The small molecule below binds the protein below.
Small molecule (SMILES): CC(=O)N[C@@H]1[C@@H](O)[C@H](O)[C@@H](CO)O[C@H]1O

Sequence of chain 1.W:
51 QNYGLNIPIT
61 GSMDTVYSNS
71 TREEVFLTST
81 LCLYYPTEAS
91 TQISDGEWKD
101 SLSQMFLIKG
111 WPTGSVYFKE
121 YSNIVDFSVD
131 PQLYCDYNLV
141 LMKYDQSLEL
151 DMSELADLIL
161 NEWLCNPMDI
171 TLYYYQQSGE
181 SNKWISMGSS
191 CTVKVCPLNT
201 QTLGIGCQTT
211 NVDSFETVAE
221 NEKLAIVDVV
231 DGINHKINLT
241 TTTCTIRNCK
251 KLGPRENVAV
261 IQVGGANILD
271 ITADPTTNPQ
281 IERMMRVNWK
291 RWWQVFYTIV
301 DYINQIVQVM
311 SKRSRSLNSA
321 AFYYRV

Binding-site contacts:
Ligand atom C1 contacts residue ASN238 of chain 1.W at 1.4 Å.
Ligand atom C7 contacts residue THR171 of chain 1.W at 4.5 Å.
Ligand atom O6 contacts residue VAL212 of chain 1.W at 3.8 Å.
Ligand atom C1 contacts residue VAL212 of chain 1.W at 4.1 Å (hydrophobic).
Ligand atom C3 contacts residue ASN238 of chain 1.W at 3.8 Å.
Ligand atom O5 contacts residue VAL212 of chain 1.W at 3.4 Å.
Ligand atom O7 contacts residue THR171 of chain 1.W at 4.2 Å.
Ligand atom N2 contacts residue THR240 of chain 1.W at 4.4 Å.
Ligand atom C8 contacts residue ASN238 of chain 1.W at 4.3 Å.
Ligand atom C8 contacts residue THR171 of chain 1.W at 3.8 Å.
Ligand atom C6 contacts residue VAL212 of chain 1.W at 4.3 Å (hydrophobic).
Ligand atom O5 contacts residue ASN238 of chain 1.W at 2.4 Å (h-bond).
Ligand atom N2 contacts residue LEU239 of chain 1.W at 4.4 Å.
Ligand atom C8 contacts residue THR241 of chain 1.W at 4.4 Å.
Ligand atom N2 contacts residue ASN238 of chain 1.W at 2.9 Å (h-bond).
Ligand atom O7 contacts residue ASN238 of chain 1.W at 3.4 Å (h-bond).
Ligand atom C4 contacts residue ASN238 of chain 1.W at 4.3 Å.
Ligand atom C8 contacts residue LEU239 of chain 1.W at 4.2 Å (hydrophobic).
Ligand atom C7 contacts residue ASN238 of chain 1.W at 3.3 Å.
Ligand atom C5 contacts residue ASN238 of chain 1.W at 3.7 Å.
Ligand atom C2 contacts residue ASN238 of chain 1.W at 2.5 Å.